Sequence of chain 1.A:
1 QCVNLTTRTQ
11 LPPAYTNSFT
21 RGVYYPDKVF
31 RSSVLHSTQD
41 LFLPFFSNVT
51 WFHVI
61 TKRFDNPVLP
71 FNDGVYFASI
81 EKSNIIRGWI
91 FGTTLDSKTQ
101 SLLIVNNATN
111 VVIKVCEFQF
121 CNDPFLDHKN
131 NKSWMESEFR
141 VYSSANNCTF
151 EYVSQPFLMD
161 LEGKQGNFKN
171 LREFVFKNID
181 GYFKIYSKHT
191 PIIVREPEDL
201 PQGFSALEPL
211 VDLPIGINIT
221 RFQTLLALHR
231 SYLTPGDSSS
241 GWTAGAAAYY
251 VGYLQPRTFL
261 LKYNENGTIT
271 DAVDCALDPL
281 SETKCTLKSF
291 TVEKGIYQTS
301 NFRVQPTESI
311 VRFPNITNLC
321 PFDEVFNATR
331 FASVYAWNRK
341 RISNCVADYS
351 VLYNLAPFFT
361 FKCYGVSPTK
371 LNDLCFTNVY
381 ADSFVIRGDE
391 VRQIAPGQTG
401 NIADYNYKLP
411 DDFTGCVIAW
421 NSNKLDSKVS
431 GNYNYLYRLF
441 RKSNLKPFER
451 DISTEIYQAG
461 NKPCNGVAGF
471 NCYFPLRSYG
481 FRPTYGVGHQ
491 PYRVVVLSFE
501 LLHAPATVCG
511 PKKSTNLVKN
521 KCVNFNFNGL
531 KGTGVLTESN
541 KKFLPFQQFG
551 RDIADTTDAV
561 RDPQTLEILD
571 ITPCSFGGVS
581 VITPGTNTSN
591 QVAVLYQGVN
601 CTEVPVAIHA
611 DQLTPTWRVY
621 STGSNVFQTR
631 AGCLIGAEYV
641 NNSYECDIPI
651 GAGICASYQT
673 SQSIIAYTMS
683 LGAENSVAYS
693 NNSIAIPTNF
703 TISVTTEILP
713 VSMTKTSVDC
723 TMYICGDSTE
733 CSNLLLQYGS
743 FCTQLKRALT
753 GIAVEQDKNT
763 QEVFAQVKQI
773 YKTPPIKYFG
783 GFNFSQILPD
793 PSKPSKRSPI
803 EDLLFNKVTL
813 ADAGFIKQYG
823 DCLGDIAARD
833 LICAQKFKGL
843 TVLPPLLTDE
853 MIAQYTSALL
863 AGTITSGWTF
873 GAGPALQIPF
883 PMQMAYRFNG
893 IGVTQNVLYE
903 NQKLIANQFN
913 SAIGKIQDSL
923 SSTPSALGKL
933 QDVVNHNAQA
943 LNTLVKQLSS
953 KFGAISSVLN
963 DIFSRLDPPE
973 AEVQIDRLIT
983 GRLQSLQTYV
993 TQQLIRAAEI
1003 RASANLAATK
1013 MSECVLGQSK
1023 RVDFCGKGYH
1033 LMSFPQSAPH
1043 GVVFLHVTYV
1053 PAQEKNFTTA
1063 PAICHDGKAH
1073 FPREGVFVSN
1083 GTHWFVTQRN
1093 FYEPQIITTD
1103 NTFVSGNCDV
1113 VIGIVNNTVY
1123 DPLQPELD

Binding-site contacts:
Ligand atom C5 contacts residue ASN146 of chain 1.A at 3.6 Å.
Ligand atom N2 contacts residue ASN147 of chain 1.A at 2.8 Å (h-bond).
Ligand atom C1 contacts residue ASN146 of chain 1.A at 4.0 Å.
Ligand atom O6 contacts residue ASN146 of chain 1.A at 2.5 Å (h-bond).
Ligand atom O7 contacts residue ASN147 of chain 1.A at 3.5 Å.
Ligand atom C5 contacts residue ASN147 of chain 1.A at 3.7 Å.
Ligand atom C1 contacts residue ASN147 of chain 1.A at 1.4 Å.
Ligand atom C3 contacts residue ASN147 of chain 1.A at 3.8 Å.
Ligand atom O5 contacts residue ASN147 of chain 1.A at 2.4 Å (h-bond).
Ligand atom C6 contacts residue ASN146 of chain 1.A at 3.0 Å.
Ligand atom C4 contacts residue ASN147 of chain 1.A at 4.2 Å.
Ligand atom C8 contacts residue ASN147 of chain 1.A at 4.4 Å.
Ligand atom C2 contacts residue ASN147 of chain 1.A at 2.5 Å.
Ligand atom O5 contacts residue ASN146 of chain 1.A at 2.9 Å (h-bond).
Ligand atom O6 contacts residue ASN147 of chain 1.A at 4.2 Å.
Ligand atom C8 contacts residue ILE452 of chain 1.C at 4.5 Å (hydrophobic).
Ligand atom C7 contacts residue ASN147 of chain 1.A at 3.4 Å.

This protein binds this small molecule.
Small molecule (SMILES): CC(=O)N[C@@H]1[C@@H](O)[C@H](O)[C@@H](CO)O[C@H]1O

Sequence of chain 1.C:
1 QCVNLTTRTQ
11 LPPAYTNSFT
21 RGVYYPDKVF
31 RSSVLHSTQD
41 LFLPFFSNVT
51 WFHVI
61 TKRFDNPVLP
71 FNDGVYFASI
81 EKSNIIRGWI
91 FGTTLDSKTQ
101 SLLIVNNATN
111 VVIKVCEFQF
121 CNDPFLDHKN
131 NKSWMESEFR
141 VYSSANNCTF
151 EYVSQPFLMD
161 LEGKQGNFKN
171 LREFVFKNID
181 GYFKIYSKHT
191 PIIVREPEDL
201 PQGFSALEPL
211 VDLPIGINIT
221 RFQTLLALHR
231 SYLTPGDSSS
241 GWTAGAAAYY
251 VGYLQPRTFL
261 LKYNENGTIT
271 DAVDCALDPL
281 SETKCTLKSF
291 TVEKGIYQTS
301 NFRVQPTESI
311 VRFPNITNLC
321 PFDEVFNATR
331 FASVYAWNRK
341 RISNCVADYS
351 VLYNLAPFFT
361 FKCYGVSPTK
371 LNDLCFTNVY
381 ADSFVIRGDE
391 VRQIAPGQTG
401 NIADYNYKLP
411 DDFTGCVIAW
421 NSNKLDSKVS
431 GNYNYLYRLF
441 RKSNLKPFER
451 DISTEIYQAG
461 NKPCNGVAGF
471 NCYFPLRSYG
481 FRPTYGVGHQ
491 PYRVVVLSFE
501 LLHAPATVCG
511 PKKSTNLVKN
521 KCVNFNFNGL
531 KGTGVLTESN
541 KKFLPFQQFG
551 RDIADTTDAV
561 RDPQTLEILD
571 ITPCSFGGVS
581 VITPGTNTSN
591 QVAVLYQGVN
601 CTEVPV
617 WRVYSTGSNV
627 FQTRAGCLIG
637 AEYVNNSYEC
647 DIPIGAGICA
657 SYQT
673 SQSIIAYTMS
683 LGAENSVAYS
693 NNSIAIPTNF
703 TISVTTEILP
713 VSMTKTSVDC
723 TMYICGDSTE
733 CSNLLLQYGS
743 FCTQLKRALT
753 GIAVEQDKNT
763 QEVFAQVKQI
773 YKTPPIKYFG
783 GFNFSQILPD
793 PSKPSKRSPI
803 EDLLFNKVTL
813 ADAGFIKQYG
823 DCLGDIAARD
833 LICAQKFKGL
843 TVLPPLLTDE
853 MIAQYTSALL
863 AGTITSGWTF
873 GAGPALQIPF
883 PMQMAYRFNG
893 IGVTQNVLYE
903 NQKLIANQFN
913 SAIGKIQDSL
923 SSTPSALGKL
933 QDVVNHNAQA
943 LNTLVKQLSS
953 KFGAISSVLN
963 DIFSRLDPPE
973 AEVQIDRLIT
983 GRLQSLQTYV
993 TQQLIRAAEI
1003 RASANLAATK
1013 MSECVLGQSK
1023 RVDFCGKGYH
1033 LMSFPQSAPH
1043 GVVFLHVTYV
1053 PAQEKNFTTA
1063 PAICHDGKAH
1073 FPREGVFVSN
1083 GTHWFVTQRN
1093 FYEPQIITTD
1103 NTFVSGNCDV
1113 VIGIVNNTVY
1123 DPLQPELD